Sequence of chain 1.A:
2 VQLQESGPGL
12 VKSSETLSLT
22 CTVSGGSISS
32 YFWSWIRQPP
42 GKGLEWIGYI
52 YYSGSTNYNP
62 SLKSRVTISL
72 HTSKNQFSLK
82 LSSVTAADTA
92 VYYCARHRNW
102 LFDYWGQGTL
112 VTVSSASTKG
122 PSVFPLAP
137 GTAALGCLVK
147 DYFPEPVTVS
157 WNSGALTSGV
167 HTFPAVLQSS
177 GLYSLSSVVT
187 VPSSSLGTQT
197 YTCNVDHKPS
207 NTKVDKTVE

Binding-site contacts:
Ligand atom O4 contacts residue TYR50 of chain 1.A at 2.7 Å (h-bond).
Ligand atom N3 contacts residue HIS98 of chain 1.A at 3.2 Å (h-bond).
Ligand atom C2 contacts residue SER56 of chain 1.A at 3.4 Å.
Ligand atom C5 contacts residue SER56 of chain 1.A at 3.4 Å.
Ligand atom C4 contacts residue SER56 of chain 1.A at 3.6 Å.
Ligand atom O4 contacts residue ASN58 of chain 1.A at 3.4 Å (h-bond).
Ligand atom C6 contacts residue TYR97 of chain 1.B at 3.5 Å (hydrophobic).
Ligand atom N3 contacts residue TYR99 of chain 1.B at 3.5 Å (h-bond).
Ligand atom C6 contacts residue SER56 of chain 1.A at 3.2 Å.
Ligand atom O2 contacts residue ASN58 of chain 1.A at 2.9 Å (h-bond).
Ligand atom O4 contacts residue TRP101 of chain 1.A at 3.5 Å.
Ligand atom C7 contacts residue TYR97 of chain 1.B at 3.4 Å (hydrophobic).
Ligand atom C5 contacts residue TRP101 of chain 1.A at 3.4 Å (hydrophobic).
Ligand atom O2 contacts residue TRP101 of chain 1.A at 3.0 Å (h-bond).
Ligand atom OP2 contacts residue TYR97 of chain 1.B at 3.4 Å (h-bond).
Ligand atom O2 contacts residue SER56 of chain 1.A at 3.4 Å.
Ligand atom C4 contacts residue TYR50 of chain 1.A at 3.5 Å (hydrophobic).
Ligand atom O4 contacts residue HIS98 of chain 1.A at 3.5 Å (h-bond).
Ligand atom C5 contacts residue TYR97 of chain 1.B at 3.5 Å (hydrophobic).
Ligand atom O4 contacts residue SER56 of chain 1.A at 3.6 Å (h-bond).
Ligand atom C7 contacts residue TRP101 of chain 1.A at 3.7 Å (hydrophobic).
Ligand atom C4 contacts residue TYR99 of chain 1.B at 3.4 Å (hydrophobic).
Ligand atom O2 contacts residue SER54 of chain 1.A at 3.2 Å (h-bond).
Ligand atom C4 contacts residue TRP101 of chain 1.A at 3.3 Å (hydrophobic).
Ligand atom C4 contacts residue TYR97 of chain 1.B at 3.4 Å (hydrophobic).
Ligand atom N3 contacts residue SER54 of chain 1.A at 3.1 Å (h-bond).
Ligand atom O4 contacts residue TYR97 of chain 1.B at 3.4 Å.
Ligand atom O4' contacts residue PHE33 of chain 1.A at 3.6 Å.
Ligand atom N1 contacts residue SER56 of chain 1.A at 3.2 Å (h-bond).
Ligand atom O4 contacts residue GLY55 of chain 1.A at 3.4 Å.
Ligand atom C2' contacts residue SER56 of chain 1.A at 3.4 Å.
Ligand atom C4 contacts residue ASN58 of chain 1.A at 3.5 Å.
Ligand atom N3 contacts residue ASN58 of chain 1.A at 2.7 Å (h-bond).
Ligand atom O2 contacts residue ASN100 of chain 1.A at 3.1 Å (h-bond).
Ligand atom O4 contacts residue TYR99 of chain 1.B at 2.7 Å (h-bond).
Ligand atom C2 contacts residue ASN58 of chain 1.A at 3.5 Å.
Ligand atom C6 contacts residue TRP101 of chain 1.A at 3.5 Å (hydrophobic).
Ligand atom C5' contacts residue TYR52 of chain 1.A at 3.4 Å (hydrophobic).
Ligand atom N3 contacts residue TRP101 of chain 1.A at 3.5 Å.
Ligand atom C7 contacts residue TYR50 of chain 1.A at 3.6 Å (hydrophobic).

Sequence of chain 1.B:
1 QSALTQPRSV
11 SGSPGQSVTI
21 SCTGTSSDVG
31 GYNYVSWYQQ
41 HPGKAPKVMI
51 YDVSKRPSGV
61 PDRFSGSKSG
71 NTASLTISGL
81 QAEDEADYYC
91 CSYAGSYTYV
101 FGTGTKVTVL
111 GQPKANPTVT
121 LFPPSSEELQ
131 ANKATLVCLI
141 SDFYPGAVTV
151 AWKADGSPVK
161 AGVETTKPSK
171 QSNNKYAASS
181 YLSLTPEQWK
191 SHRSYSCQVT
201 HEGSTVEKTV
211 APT

A small-molecule ligand and the protein it binds are described below.
Small molecule (SMILES): Cc1cn([C@H]2C[C@H](OP(=O)(O)O)[C@@H](CO[P](=O)(O)O[C@H]3C[C@H](n4cc(C)c(=O)[nH]c4=O)O[C@@H]3CO[P](=O)(O)O[C@H]3C[C@H](n4cc(C)c(=O)[nH]c4=O)O[C@@H]3COP(=O)=O)O2)c(=O)[nH]c1=O